Sequence of chain 1.C:
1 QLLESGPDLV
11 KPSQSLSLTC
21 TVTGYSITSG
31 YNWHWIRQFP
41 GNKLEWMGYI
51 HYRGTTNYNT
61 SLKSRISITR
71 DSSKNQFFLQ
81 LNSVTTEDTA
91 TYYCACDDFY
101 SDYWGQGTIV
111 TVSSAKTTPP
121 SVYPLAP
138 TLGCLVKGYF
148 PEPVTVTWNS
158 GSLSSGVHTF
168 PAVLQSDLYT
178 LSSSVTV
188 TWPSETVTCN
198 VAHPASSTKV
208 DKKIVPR

Sequence of chain 1.D:
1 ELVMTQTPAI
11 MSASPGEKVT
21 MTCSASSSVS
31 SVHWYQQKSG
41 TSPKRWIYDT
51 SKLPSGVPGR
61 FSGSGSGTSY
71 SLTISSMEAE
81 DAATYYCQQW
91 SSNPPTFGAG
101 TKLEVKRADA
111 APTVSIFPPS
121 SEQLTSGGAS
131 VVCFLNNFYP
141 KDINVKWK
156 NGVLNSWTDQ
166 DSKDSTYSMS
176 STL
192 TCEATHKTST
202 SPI

This protein binds this small molecule.
Small molecule (SMILES): OC[C@H]1O[C@H]2C[C@H]3O[C@H]4CC=CCO[C@@H]4[C@@H](O)[C@@H]3O[C@@H]2C=C[C@@H]1O

Binding-site contacts:
Ligand atom CAS contacts residue ASN57 of chain 1.C at 3.7 Å.
Ligand atom CAR contacts residue ASP97 of chain 1.C at 3.4 Å.
Ligand atom CAD contacts residue TRP104 of chain 1.C at 3.5 Å (hydrophobic).
Ligand atom CAW contacts residue ARG45 of chain 1.D at 3.3 Å.
Ligand atom OAA contacts residue TRP90 of chain 1.D at 3.5 Å (h-bond).
Ligand atom CAG contacts residue TRP90 of chain 1.D at 3.3 Å (hydrophobic).
Ligand atom CAJ contacts residue PHE97 of chain 1.D at 3.8 Å (hydrophobic).
Ligand atom CAI contacts residue TRP46 of chain 1.C at 3.6 Å (hydrophobic).
Ligand atom CAQ contacts residue TRP90 of chain 1.D at 3.8 Å (hydrophobic).
Ligand atom OAO contacts residue GLN88 of chain 1.D at 3.2 Å (h-bond).
Ligand atom CAK contacts residue GLN88 of chain 1.D at 3.9 Å.
Ligand atom CAH contacts residue ASP97 of chain 1.C at 3.8 Å.
Ligand atom CAJ contacts residue TYR35 of chain 1.D at 3.5 Å (hydrophobic).
Ligand atom OAA contacts residue ASN93 of chain 1.D at 3.5 Å.
Ligand atom OAC contacts residue ARG45 of chain 1.D at 2.8 Å (salt-bridge).
Ligand atom CAP contacts residue ASN57 of chain 1.C at 3.6 Å.
Ligand atom CAJ contacts residue GLN88 of chain 1.D at 3.6 Å.
Ligand atom OAL contacts residue ASP97 of chain 1.C at 3.2 Å.
Ligand atom OAN contacts residue TRP90 of chain 1.D at 3.7 Å.
Ligand atom CAV contacts residue TRP46 of chain 1.C at 3.6 Å (hydrophobic).
Ligand atom CAI contacts residue ASN57 of chain 1.C at 3.9 Å.
Ligand atom OAL contacts residue ARG45 of chain 1.D at 3.2 Å (salt-bridge).
Ligand atom CAR contacts residue HIS34 of chain 1.C at 3.7 Å.
Ligand atom CAD contacts residue TYR35 of chain 1.D at 3.9 Å (hydrophobic).
Ligand atom CAE contacts residue TYR35 of chain 1.D at 3.7 Å (hydrophobic).
Ligand atom OAO contacts residue TRP46 of chain 1.C at 3.5 Å.
Ligand atom CAK contacts residue PRO95 of chain 1.D at 3.6 Å (hydrophobic).
Ligand atom CAU contacts residue TRP46 of chain 1.C at 3.9 Å (hydrophobic).
Ligand atom CAW contacts residue TYR35 of chain 1.D at 3.5 Å (hydrophobic).
Ligand atom CAK contacts residue TRP46 of chain 1.C at 3.9 Å (hydrophobic).
Ligand atom CAE contacts residue TRP104 of chain 1.C at 3.7 Å (hydrophobic).
Ligand atom CAF contacts residue TRP90 of chain 1.D at 3.6 Å (hydrophobic).
Ligand atom CAR contacts residue ARG45 of chain 1.D at 3.7 Å.
Ligand atom CAS contacts residue TRP46 of chain 1.C at 3.8 Å (hydrophobic).
Ligand atom OAB contacts residue ASN57 of chain 1.C at 2.6 Å (h-bond).
Ligand atom OAA contacts residue SER92 of chain 1.D at 3.7 Å.
Ligand atom OAC contacts residue ASP97 of chain 1.C at 2.8 Å (salt-bridge).
Ligand atom OAL contacts residue HIS34 of chain 1.C at 3.7 Å.
Ligand atom CAH contacts residue ARG45 of chain 1.D at 3.9 Å.
Ligand atom OAN contacts residue PRO95 of chain 1.D at 3.6 Å.